Sequence of chain 1.D:
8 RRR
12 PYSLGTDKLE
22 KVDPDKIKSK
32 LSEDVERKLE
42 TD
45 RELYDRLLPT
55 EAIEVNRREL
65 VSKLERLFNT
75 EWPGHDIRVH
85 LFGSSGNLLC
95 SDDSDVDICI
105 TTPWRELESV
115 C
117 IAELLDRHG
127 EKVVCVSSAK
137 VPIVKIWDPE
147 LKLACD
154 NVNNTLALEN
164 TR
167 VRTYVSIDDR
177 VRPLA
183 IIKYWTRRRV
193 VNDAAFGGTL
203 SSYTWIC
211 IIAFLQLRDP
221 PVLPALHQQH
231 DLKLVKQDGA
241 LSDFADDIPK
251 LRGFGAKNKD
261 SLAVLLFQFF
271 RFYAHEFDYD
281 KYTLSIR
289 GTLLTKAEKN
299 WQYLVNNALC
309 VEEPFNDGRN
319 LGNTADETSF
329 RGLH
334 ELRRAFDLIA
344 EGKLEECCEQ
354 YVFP

The protein below binds the small molecule below.
Small molecule (SMILES): Nc1ncnc2c1ncn2[C@@H]1O[C@H](CO[P](=O)(O)O[C@H]2[C@@H](O)[C@H](n3cnc4c(N)ncnc43)O[C@@H]2CO[P](=O)(O)O[C@H]2[C@@H](O)[C@H](n3cnc4c(N)ncnc43)O[C@@H]2CO)[C@@H](O)[C@H]1O

Binding-site contacts:
Ligand atom O3' contacts residue GLY87 of chain 1.D at 3.4 Å.
Ligand atom O4' contacts residue PHE86 of chain 1.D at 3.3 Å.
Ligand atom O2' contacts residue ASP101 of chain 1.D at 3.1 Å (salt-bridge).
Ligand atom N3 contacts residue VAL132 of chain 1.D at 3.6 Å.
Ligand atom O3' contacts residue MG1 of chain 1.T at 3.1 Å.
Ligand atom OP1 contacts residue MG1 of chain 1.T at 2.8 Å.
Ligand atom N1 contacts residue ALA160 of chain 1.D at 3.5 Å.
Ligand atom N3 contacts residue ALA135 of chain 1.D at 3.4 Å.
Ligand atom C6 contacts residue VAL132 of chain 1.D at 3.6 Å (hydrophobic).
Ligand atom P contacts residue MG1 of chain 1.T at 3.5 Å.
Ligand atom C6 contacts residue VAL137 of chain 1.D at 3.5 Å (hydrophobic).
Ligand atom N3 contacts residue ASN163 of chain 1.D at 3.0 Å (h-bond).
Ligand atom N3 contacts residue ASN154 of chain 1.D at 3.6 Å (h-bond).
Ligand atom O2' contacts residue THR164 of chain 1.D at 3.4 Å (h-bond).
Ligand atom N1 contacts residue ASN157 of chain 1.D at 2.8 Å (h-bond).
Ligand atom O5' contacts residue ALA135 of chain 1.D at 3.9 Å.
Ligand atom C2 contacts residue ALA135 of chain 1.D at 3.5 Å (hydrophobic).
Ligand atom O2' contacts residue ILE139 of chain 1.D at 3.4 Å.
Ligand atom O2' contacts residue ALA160 of chain 1.D at 3.8 Å.
Ligand atom N1 contacts residue VAL132 of chain 1.D at 3.6 Å.
Ligand atom C4 contacts residue TYR205 of chain 1.D at 3.8 Å (hydrophobic).
Ligand atom N3 contacts residue VAL137 of chain 1.D at 3.8 Å.
Ligand atom C5 contacts residue TYR205 of chain 1.D at 3.8 Å (hydrophobic).
Ligand atom C5 contacts residue VAL132 of chain 1.D at 3.6 Å (hydrophobic).
Ligand atom C2 contacts residue ASN163 of chain 1.D at 3.2 Å.
Ligand atom N3 contacts residue PHE86 of chain 1.D at 3.8 Å.
Ligand atom C2 contacts residue ALA160 of chain 1.D at 3.2 Å (hydrophobic).
Ligand atom OP1 contacts residue ASP101 of chain 1.D at 3.2 Å (salt-bridge).
Ligand atom C4' contacts residue PHE86 of chain 1.D at 3.4 Å (hydrophobic).
Ligand atom C2 contacts residue ASN157 of chain 1.D at 3.0 Å.
Ligand atom O2' contacts residue PHE86 of chain 1.D at 3.6 Å.
Ligand atom N6 contacts residue VAL137 of chain 1.D at 3.8 Å.
Ligand atom O2' contacts residue ASN163 of chain 1.D at 2.6 Å (h-bond).
Ligand atom C4 contacts residue VAL132 of chain 1.D at 3.6 Å (hydrophobic).
Ligand atom N6 contacts residue LEU319 of chain 1.D at 3.5 Å.
Ligand atom C2 contacts residue VAL132 of chain 1.D at 3.6 Å (hydrophobic).
Ligand atom C2' contacts residue ASN163 of chain 1.D at 3.5 Å.
Ligand atom OP1 contacts residue ALA197 of chain 1.D at 3.7 Å.
Ligand atom C5 contacts residue VAL137 of chain 1.D at 3.6 Å (hydrophobic).
Ligand atom O3' contacts residue ASP101 of chain 1.D at 3.4 Å (salt-bridge).